Sequence of chain 1.F:
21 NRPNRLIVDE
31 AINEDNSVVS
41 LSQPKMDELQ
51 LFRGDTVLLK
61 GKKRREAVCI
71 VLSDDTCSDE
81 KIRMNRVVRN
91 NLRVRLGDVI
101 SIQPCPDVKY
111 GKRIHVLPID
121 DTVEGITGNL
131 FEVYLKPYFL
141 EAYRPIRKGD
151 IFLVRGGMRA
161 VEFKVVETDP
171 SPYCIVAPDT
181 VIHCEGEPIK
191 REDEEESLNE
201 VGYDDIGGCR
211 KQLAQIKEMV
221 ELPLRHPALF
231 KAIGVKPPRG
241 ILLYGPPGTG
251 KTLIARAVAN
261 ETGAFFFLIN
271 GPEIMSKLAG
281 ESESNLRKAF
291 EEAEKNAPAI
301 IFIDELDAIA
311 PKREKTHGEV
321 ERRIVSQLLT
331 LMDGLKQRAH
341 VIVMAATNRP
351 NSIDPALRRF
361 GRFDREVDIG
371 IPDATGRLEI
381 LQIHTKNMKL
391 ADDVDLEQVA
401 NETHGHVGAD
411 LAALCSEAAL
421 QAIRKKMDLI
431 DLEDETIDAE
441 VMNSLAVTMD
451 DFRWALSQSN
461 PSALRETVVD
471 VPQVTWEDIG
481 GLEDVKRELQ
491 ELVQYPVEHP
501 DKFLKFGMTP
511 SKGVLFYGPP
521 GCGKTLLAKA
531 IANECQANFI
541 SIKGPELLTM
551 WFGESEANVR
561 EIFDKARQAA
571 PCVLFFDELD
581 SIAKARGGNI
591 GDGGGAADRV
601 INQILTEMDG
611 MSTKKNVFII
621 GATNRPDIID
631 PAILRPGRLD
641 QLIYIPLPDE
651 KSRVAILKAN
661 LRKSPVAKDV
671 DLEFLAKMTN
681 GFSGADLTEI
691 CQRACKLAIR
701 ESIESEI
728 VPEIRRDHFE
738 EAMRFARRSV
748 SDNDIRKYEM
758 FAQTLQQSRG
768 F

Binding-site contacts:
Ligand atom C8 contacts residue GLY250 of chain 1.A at 3.8 Å.
Ligand atom C4 contacts residue LEU253 of chain 1.A at 3.7 Å (hydrophobic).
Ligand atom N7 contacts residue GLY408 of chain 1.A at 3.5 Å.
Ligand atom O2A contacts residue GLY250 of chain 1.A at 3.1 Å.
Ligand atom C2 contacts residue LEU253 of chain 1.A at 3.7 Å (hydrophobic).
Ligand atom C8 contacts residue GLY248 of chain 1.A at 3.4 Å.
Ligand atom O2B contacts residue THR252 of chain 1.A at 3.7 Å.
Ligand atom S1G contacts residue ASN348 of chain 1.A at 2.7 Å (h-bond).
Ligand atom N3 contacts residue LEU253 of chain 1.A at 3.6 Å.
Ligand atom O2A contacts residue LYS251 of chain 1.A at 3.5 Å (salt-bridge).
Ligand atom O1B contacts residue MG1 of chain 1.I at 2.6 Å.
Ligand atom N7 contacts residue GLY250 of chain 1.A at 3.4 Å (h-bond).
Ligand atom C1' contacts residue HIS384 of chain 1.A at 3.6 Å.
Ligand atom N3 contacts residue HIS384 of chain 1.A at 3.2 Å (h-bond).
Ligand atom O2A contacts residue THR252 of chain 1.A at 3.4 Å (h-bond).
Ligand atom O1B contacts residue THR252 of chain 1.A at 2.7 Å (h-bond).
Ligand atom O2B contacts residue GLY250 of chain 1.A at 2.8 Å (h-bond).
Ligand atom O2G contacts residue GLY248 of chain 1.A at 3.4 Å (h-bond).
Ligand atom N9 contacts residue GLY408 of chain 1.A at 3.7 Å.
Ligand atom N1 contacts residue GLY207 of chain 1.A at 3.2 Å (h-bond).
Ligand atom O3B contacts residue LYS251 of chain 1.A at 3.5 Å (salt-bridge).
Ligand atom O2G contacts residue PRO247 of chain 1.A at 3.7 Å.
Ligand atom O2A contacts residue LEU253 of chain 1.A at 3.4 Å (h-bond).
Ligand atom O2' contacts residue HIS384 of chain 1.A at 3.5 Å.
Ligand atom O3A contacts residue GLY248 of chain 1.A at 3.6 Å.
Ligand atom O4' contacts residue ALA409 of chain 1.A at 3.4 Å.
Ligand atom O2B contacts residue LYS251 of chain 1.A at 2.6 Å (salt-bridge).
Ligand atom C8 contacts residue GLY408 of chain 1.A at 3.5 Å.
Ligand atom N1 contacts residue ILE206 of chain 1.A at 3.8 Å.
Ligand atom N1 contacts residue ASP205 of chain 1.A at 3.7 Å.
Ligand atom PG contacts residue GLY248 of chain 1.A at 3.7 Å.
Ligand atom N6 contacts residue GLY207 of chain 1.A at 3.0 Å (h-bond).
Ligand atom N7 contacts residue THR249 of chain 1.A at 3.4 Å.
Ligand atom C8 contacts residue ALA409 of chain 1.A at 3.5 Å (hydrophobic).
Ligand atom O3G contacts residue MG1 of chain 1.I at 2.9 Å.
Ligand atom C2 contacts residue ASP205 of chain 1.A at 3.3 Å.
Ligand atom O3B contacts residue GLY248 of chain 1.A at 2.9 Å (h-bond).
Ligand atom N6 contacts residue ILE380 of chain 1.A at 3.8 Å.
Ligand atom N7 contacts residue GLY248 of chain 1.A at 3.6 Å.
Ligand atom O2B contacts residue THR249 of chain 1.A at 3.6 Å (h-bond).

Sequence of chain 1.A:
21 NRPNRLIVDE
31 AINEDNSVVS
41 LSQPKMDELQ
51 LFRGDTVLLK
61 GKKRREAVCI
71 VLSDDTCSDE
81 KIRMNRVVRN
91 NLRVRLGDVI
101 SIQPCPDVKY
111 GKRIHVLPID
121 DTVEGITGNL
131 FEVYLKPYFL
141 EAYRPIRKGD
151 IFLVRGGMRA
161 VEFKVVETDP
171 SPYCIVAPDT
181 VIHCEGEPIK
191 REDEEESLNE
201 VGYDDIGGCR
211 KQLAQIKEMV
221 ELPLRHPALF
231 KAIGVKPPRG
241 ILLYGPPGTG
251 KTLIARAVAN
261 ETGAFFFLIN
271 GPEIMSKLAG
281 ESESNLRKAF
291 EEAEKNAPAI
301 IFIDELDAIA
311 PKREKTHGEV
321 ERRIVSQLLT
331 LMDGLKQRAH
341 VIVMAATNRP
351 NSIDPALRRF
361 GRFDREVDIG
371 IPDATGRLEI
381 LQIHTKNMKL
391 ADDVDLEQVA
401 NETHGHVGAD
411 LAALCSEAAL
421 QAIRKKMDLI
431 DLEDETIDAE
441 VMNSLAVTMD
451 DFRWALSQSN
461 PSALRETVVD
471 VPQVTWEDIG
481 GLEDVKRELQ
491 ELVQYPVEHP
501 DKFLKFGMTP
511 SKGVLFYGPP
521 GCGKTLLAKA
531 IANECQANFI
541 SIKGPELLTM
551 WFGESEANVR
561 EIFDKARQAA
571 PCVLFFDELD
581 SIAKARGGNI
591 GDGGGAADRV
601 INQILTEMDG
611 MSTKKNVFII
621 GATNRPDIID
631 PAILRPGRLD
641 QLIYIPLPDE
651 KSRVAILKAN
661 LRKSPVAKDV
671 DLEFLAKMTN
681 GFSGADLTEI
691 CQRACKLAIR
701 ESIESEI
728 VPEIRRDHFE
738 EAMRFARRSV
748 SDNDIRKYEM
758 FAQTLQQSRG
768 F

A protein and the small-molecule ligand that binds it are described below.
Small molecule (SMILES): Nc1ncnc2c1ncn2[C@@H]1O[C@H](COP(=O)(O)OP(=O)(O)OP(O)(O)=S)[C@@H](O)[C@H]1O